Sequence of chain 1.L:
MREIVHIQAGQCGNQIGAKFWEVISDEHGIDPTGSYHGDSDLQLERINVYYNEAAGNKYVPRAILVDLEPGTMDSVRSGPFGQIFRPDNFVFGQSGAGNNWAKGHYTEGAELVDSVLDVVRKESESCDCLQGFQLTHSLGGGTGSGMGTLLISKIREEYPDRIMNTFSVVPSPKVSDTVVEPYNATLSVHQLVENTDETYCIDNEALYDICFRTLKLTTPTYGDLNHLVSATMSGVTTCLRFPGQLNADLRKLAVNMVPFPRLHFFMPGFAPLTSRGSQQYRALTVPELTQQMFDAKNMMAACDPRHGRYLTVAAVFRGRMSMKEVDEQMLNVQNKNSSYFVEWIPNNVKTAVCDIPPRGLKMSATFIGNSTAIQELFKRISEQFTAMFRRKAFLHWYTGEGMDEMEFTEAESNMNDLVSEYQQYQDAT

A protein and the small-molecule ligand that binds it are described below.
Small molecule (SMILES): CC(=O)O[C@H]1C(=O)[C@@]2(C)[C@H]([C@H](OC(=O)c3ccccc3)[C@]3(O)C[C@H](OC(=O)[C@H](O)[C@@H](NC(=O)c4ccccc4)c4ccccc4)C(C)=C1C3(C)C)[C@]1(OC(C)=O)CO[C@@H]1C[C@@H]2O

Binding-site contacts:
Ligand atom C07 contacts residue ASP224 of chain 1.L at 3.7 Å.
Ligand atom C41 contacts residue VAL23 of chain 1.L at 3.7 Å (hydrophobic).
Ligand atom C39 contacts residue PRO358 of chain 1.L at 3.8 Å (hydrophobic).
Ligand atom C27 contacts residue ARG359 of chain 1.L at 3.1 Å.
Ligand atom C09 contacts residue LEU215 of chain 1.L at 3.7 Å (hydrophobic).
Ligand atom C36 contacts residue HIS227 of chain 1.L at 3.3 Å.
Ligand atom C31 contacts residue HIS227 of chain 1.L at 3.7 Å.
Ligand atom C32 contacts residue ASP26 of chain 1.L at 3.8 Å.
Ligand atom C07 contacts residue LEU228 of chain 1.L at 3.7 Å (hydrophobic).
Ligand atom C06 contacts residue LEU228 of chain 1.L at 3.7 Å (hydrophobic).
Ligand atom O06 contacts residue THR274 of chain 1.L at 3.7 Å.
Ligand atom C30 contacts residue HIS227 of chain 1.L at 3.5 Å.
Ligand atom C33 contacts residue ASP26 of chain 1.L at 3.2 Å.
Ligand atom O12 contacts residue ARG359 of chain 1.L at 3.0 Å (salt-bridge).
Ligand atom C28 contacts residue PRO358 of chain 1.L at 3.8 Å (hydrophobic).
Ligand atom C44 contacts residue ARG359 of chain 1.L at 3.8 Å.
Ligand atom C40 contacts residue ARG318 of chain 1.L at 3.8 Å.
Ligand atom C08 contacts residue LEU217 of chain 1.L at 3.6 Å (hydrophobic).
Ligand atom C37 contacts residue PRO358 of chain 1.L at 3.8 Å (hydrophobic).
Ligand atom O14 contacts residue HIS227 of chain 1.L at 2.9 Å (h-bond).
Ligand atom O13 contacts residue PRO358 of chain 1.L at 3.4 Å.
Ligand atom C41 contacts residue SER234 of chain 1.L at 3.7 Å.
Ligand atom O13 contacts residue ARG359 of chain 1.L at 2.8 Å (salt-bridge).
Ligand atom O05 contacts residue LEU361 of chain 1.L at 3.3 Å.
Ligand atom O08 contacts residue GLN279 of chain 1.L at 2.9 Å (h-bond).
Ligand atom O03 contacts residue ARG276 of chain 1.L at 3.4 Å.
Ligand atom O07 contacts residue GLN279 of chain 1.L at 3.0 Å (h-bond).
Ligand atom C13 contacts residue HIS227 of chain 1.L at 3.7 Å.
Ligand atom C40 contacts residue SER234 of chain 1.L at 3.3 Å.
Ligand atom C06 contacts residue HIS227 of chain 1.L at 3.2 Å.
Ligand atom C28 contacts residue ARG359 of chain 1.L at 3.4 Å.
Ligand atom C41 contacts residue GLU27 of chain 1.L at 3.3 Å.
Ligand atom O06 contacts residue PRO272 of chain 1.L at 3.8 Å.
Ligand atom O11 contacts residue LEU361 of chain 1.L at 3.5 Å.
Ligand atom O06 contacts residue LEU273 of chain 1.L at 3.3 Å.
Ligand atom O10 contacts residue GLY360 of chain 1.L at 3.8 Å.
Ligand atom C34 contacts residue ASP26 of chain 1.L at 3.2 Å.
Ligand atom C47 contacts residue ARG276 of chain 1.L at 3.6 Å.
Ligand atom C40 contacts residue GLU27 of chain 1.L at 3.8 Å.
Ligand atom C08 contacts residue LEU215 of chain 1.L at 3.7 Å (hydrophobic).